The protein below binds the small molecule below.
Small molecule (SMILES): CC(=O)N[C@@H]1[C@@H](O)[C@H](O)[C@@H](CO)O[C@H]1O

Sequence of chain 1.B:
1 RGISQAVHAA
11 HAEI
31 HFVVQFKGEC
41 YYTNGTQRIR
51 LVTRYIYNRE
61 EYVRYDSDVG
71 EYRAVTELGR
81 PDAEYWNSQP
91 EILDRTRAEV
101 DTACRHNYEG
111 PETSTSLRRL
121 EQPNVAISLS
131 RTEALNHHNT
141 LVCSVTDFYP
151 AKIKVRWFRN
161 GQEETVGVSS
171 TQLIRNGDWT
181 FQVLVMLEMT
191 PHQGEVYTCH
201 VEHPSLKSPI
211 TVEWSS

Binding-site contacts:
Ligand atom C2 contacts residue GLN47 of chain 1.B at 3.6 Å.
Ligand atom C1 contacts residue GLN47 of chain 1.B at 2.4 Å.
Ligand atom O5 contacts residue ASN44 of chain 1.B at 2.4 Å (h-bond).
Ligand atom C7 contacts residue ASN44 of chain 1.B at 3.5 Å.
Ligand atom C3 contacts residue GLN47 of chain 1.B at 4.0 Å.
Ligand atom O7 contacts residue ASN44 of chain 1.B at 3.9 Å.
Ligand atom O7 contacts residue GLU5 of chain 1.A at 3.8 Å.
Ligand atom C4 contacts residue ASN44 of chain 1.B at 4.3 Å.
Ligand atom N2 contacts residue ASN44 of chain 1.B at 2.8 Å (h-bond).
Ligand atom C5 contacts residue GLN47 of chain 1.B at 3.7 Å.
Ligand atom O6 contacts residue ASN44 of chain 1.B at 3.9 Å.
Ligand atom O5 contacts residue GLN47 of chain 1.B at 3.2 Å (h-bond).
Ligand atom C3 contacts residue ASN44 of chain 1.B at 3.8 Å.
Ligand atom C5 contacts residue ASN44 of chain 1.B at 3.7 Å.
Ligand atom C1 contacts residue ASN44 of chain 1.B at 1.4 Å.
Ligand atom C2 contacts residue ASN44 of chain 1.B at 2.5 Å.
Ligand atom N2 contacts residue GLN47 of chain 1.B at 3.9 Å.

Sequence of chain 1.A:
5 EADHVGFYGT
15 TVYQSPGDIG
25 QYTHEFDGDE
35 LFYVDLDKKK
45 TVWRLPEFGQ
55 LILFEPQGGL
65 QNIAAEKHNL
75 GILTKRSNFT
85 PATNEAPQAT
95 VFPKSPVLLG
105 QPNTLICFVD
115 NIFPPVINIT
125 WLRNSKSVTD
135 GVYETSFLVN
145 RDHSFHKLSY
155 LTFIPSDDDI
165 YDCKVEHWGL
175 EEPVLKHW